Binding-site contacts:
Ligand atom CB contacts residue ASP258 of chain 6.A at 3.5 Å.
Ligand atom C contacts residue ASP258 of chain 6.A at 3.7 Å.
Ligand atom N contacts residue ARG49 of chain 6.A at 3.0 Å (salt-bridge).
Ligand atom N contacts residue ARG49 of chain 6.A at 3.6 Å.
Ligand atom NH1 contacts residue THR246 of chain 6.A at 3.0 Å (h-bond).
Ligand atom CA contacts residue ARG49 of chain 6.A at 3.5 Å.
Ligand atom CB contacts residue ARG49 of chain 6.A at 3.5 Å.
Ligand atom C contacts residue ASP258 of chain 6.A at 3.6 Å.
Ligand atom O contacts residue ARG50 of chain 6.A at 3.6 Å.
Ligand atom CD2 contacts residue ASP258 of chain 6.A at 3.5 Å.
Ligand atom C contacts residue ARG49 of chain 6.A at 3.4 Å.
Ligand atom OG1 contacts residue MET259 of chain 6.A at 2.8 Å (h-bond).
Ligand atom N contacts residue ASP258 of chain 6.A at 3.0 Å (salt-bridge).
Ligand atom CD contacts residue ARG50 of chain 6.A at 3.6 Å.
Ligand atom O contacts residue ILE39 of chain 6.A at 3.6 Å.
Ligand atom N contacts residue ARG49 of chain 6.A at 3.6 Å.
Ligand atom CB contacts residue ILE39 of chain 6.A at 3.6 Å (hydrophobic).
Ligand atom OG1 contacts residue ASP258 of chain 6.A at 3.3 Å.
Ligand atom CG2 contacts residue MET259 of chain 6.A at 3.7 Å (hydrophobic).
Ligand atom C contacts residue ILE39 of chain 6.A at 3.6 Å (hydrophobic).
Ligand atom CD contacts residue LEU52 of chain 6.A at 3.5 Å (hydrophobic).
Ligand atom O contacts residue ARG43 of chain 6.A at 3.1 Å (salt-bridge).
Ligand atom OG1 contacts residue ILE39 of chain 6.A at 3.5 Å.
Ligand atom O contacts residue ARG43 of chain 6.A at 3.0 Å (salt-bridge).
Ligand atom NH1 contacts residue ASP228 of chain 6.A at 2.7 Å (salt-bridge).
Ligand atom CB contacts residue ARG50 of chain 6.A at 3.7 Å.
Ligand atom CA contacts residue ARG50 of chain 6.A at 3.5 Å.
Ligand atom N contacts residue ILE39 of chain 6.A at 3.7 Å.
Ligand atom CA contacts residue ASP258 of chain 6.A at 3.7 Å.
Ligand atom N contacts residue ASP258 of chain 6.A at 2.9 Å (salt-bridge).
Ligand atom O contacts residue ARG49 of chain 6.A at 3.1 Å (salt-bridge).
Ligand atom N contacts residue ASP258 of chain 6.A at 2.8 Å (salt-bridge).
Ligand atom CG2 contacts residue ALA42 of chain 6.A at 3.7 Å (hydrophobic).
Ligand atom CB contacts residue ASP258 of chain 6.A at 3.7 Å.
Ligand atom CB contacts residue MET259 of chain 6.A at 3.8 Å (hydrophobic).
Ligand atom CD2 contacts residue ARG43 of chain 6.A at 3.7 Å.
Ligand atom CA contacts residue ASP258 of chain 6.A at 3.5 Å.
Ligand atom NH2 contacts residue ARG50 of chain 6.A at 3.3 Å (salt-bridge).
Ligand atom CA contacts residue ASP258 of chain 6.A at 3.7 Å.
Ligand atom NE contacts residue ASP53 of chain 6.A at 3.7 Å.

This small molecule binds to this protein.
Small molecule (SMILES): CC(C)C[C@H](NC(=O)CN)C(=O)N[C@H](C(=O)N[C@H](C(=O)NCC(=O)N[C@@H](CO)C(=O)N[C@@H](CC(C)C)C(=O)N[C@@H](CCCN=C(N)N)C(=O)NCC=O)C(C)C)[C@@H](C)O

Sequence of chain 6.A:
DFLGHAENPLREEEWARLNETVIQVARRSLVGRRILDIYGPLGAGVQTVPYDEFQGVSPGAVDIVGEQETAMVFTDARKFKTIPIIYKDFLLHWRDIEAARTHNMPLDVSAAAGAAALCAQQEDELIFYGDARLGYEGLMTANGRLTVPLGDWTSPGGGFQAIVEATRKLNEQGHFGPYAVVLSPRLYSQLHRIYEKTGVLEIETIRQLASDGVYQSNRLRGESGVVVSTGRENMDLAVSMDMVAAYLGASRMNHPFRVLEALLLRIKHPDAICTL